Binding-site contacts:
Ligand atom O5 contacts residue ASN331 of chain 1.A at 2.3 Å (h-bond).
Ligand atom C8 contacts residue THR581 of chain 1.A at 3.6 Å.
Ligand atom C3 contacts residue ASN331 of chain 1.A at 3.9 Å.
Ligand atom C2 contacts residue ASN331 of chain 1.A at 2.6 Å.
Ligand atom O7 contacts residue GLN580 of chain 1.A at 2.8 Å (h-bond).
Ligand atom C8 contacts residue ASN331 of chain 1.A at 4.1 Å.
Ligand atom O3 contacts residue GLN580 of chain 1.A at 4.0 Å.
Ligand atom N2 contacts residue GLN580 of chain 1.A at 2.6 Å (h-bond).
Ligand atom O7 contacts residue ASN331 of chain 1.A at 4.3 Å.
Ligand atom C2 contacts residue GLN580 of chain 1.A at 3.9 Å.
Ligand atom C7 contacts residue ASN331 of chain 1.A at 3.6 Å.
Ligand atom C1 contacts residue GLN580 of chain 1.A at 4.3 Å.
Ligand atom N2 contacts residue THR581 of chain 1.A at 4.2 Å.
Ligand atom O6 contacts residue ASN331 of chain 1.A at 4.4 Å.
Ligand atom C7 contacts residue GLN580 of chain 1.A at 2.0 Å.
Ligand atom C7 contacts residue THR581 of chain 1.A at 4.0 Å.
Ligand atom N2 contacts residue ASN331 of chain 1.A at 2.9 Å (h-bond).
Ligand atom C8 contacts residue GLN580 of chain 1.A at 1.4 Å.
Ligand atom C4 contacts residue ASN331 of chain 1.A at 4.3 Å.
Ligand atom C3 contacts residue GLN580 of chain 1.A at 4.1 Å.
Ligand atom C8 contacts residue PRO579 of chain 1.A at 3.1 Å (hydrophobic).
Ligand atom C5 contacts residue ASN331 of chain 1.A at 3.6 Å.
Ligand atom C1 contacts residue ASN331 of chain 1.A at 1.4 Å.

The protein below binds the small molecule below.
Small molecule (SMILES): CC(=O)N[C@@H]1[C@@H](O)[C@H](O)[C@@H](CO)O[C@H]1O

Sequence of chain 1.A:
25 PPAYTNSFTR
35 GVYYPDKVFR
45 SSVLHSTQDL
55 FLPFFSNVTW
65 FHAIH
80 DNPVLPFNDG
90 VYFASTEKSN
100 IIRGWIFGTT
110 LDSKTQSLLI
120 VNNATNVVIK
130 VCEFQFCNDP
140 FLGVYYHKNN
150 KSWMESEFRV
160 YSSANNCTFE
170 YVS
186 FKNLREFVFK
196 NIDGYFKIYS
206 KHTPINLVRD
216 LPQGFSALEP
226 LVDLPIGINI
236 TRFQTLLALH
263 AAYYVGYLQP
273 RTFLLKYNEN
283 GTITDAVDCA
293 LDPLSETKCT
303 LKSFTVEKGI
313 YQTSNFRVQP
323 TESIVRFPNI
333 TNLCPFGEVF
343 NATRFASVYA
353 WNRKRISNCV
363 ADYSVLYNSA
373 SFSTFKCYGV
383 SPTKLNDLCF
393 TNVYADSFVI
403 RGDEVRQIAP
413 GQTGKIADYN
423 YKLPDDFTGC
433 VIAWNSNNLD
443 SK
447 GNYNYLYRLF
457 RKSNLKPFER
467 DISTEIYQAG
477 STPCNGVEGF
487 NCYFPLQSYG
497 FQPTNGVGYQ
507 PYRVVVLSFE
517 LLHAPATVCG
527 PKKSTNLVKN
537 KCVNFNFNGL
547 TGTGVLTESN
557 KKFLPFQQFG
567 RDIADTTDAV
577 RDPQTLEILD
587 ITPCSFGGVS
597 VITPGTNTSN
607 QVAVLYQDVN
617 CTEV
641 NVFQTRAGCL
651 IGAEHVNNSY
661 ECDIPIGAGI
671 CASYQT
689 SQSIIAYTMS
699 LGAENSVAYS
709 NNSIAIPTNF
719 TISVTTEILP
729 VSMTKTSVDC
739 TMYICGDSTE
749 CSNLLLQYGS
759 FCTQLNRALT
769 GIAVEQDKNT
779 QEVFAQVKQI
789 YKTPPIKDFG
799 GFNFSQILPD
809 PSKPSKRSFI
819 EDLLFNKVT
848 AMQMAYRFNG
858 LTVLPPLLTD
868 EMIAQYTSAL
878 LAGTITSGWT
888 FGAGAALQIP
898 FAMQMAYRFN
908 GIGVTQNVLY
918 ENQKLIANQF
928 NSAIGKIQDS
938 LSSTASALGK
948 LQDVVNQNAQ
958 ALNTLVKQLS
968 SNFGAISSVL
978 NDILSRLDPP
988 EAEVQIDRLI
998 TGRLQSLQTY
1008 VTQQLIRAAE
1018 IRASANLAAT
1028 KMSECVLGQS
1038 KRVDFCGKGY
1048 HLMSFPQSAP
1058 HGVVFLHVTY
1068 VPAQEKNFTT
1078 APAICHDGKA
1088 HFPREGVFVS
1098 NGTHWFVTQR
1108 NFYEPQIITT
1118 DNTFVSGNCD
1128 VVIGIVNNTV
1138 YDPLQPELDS